The protein below binds the small molecule below.
Small molecule (SMILES): CC(=O)N[C@H]1[C@H](O[C@H]2[C@H](O)[C@@H](NC(C)=O)CO[C@@H]2CO)O[C@H](CO)[C@@H](O)[C@@H]1O

Sequence of chain 1.F:
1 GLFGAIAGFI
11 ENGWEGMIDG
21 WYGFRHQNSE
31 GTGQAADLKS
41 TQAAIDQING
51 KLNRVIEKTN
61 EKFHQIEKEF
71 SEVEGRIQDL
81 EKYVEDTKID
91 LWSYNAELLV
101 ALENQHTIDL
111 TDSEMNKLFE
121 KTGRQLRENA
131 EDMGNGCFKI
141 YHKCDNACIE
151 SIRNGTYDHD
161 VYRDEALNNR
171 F

Binding-site contacts:
Ligand atom O6 contacts residue ASN292 of chain 1.E at 4.1 Å.
Ligand atom C8 contacts residue SER39 of chain 1.E at 3.2 Å.
Ligand atom C8 contacts residue GLU69 of chain 1.F at 3.9 Å.
Ligand atom C2 contacts residue ASN279 of chain 1.E at 2.6 Å.
Ligand atom C3 contacts residue ASN279 of chain 1.E at 3.9 Å.
Ligand atom C5 contacts residue ASN279 of chain 1.E at 3.7 Å.
Ligand atom C6 contacts residue ASN292 of chain 1.E at 4.2 Å.
Ligand atom O5 contacts residue VAL291 of chain 1.E at 4.4 Å.
Ligand atom C8 contacts residue VAL291 of chain 1.E at 4.3 Å (hydrophobic).
Ligand atom C1 contacts residue VAL291 of chain 1.E at 3.6 Å (hydrophobic).
Ligand atom N2 contacts residue ASN279 of chain 1.E at 3.1 Å (h-bond).
Ligand atom C1 contacts residue ASN292 of chain 1.E at 4.3 Å.
Ligand atom C7 contacts residue ASN279 of chain 1.E at 3.2 Å.
Ligand atom N2 contacts residue VAL291 of chain 1.E at 3.7 Å.
Ligand atom C4 contacts residue ASN279 of chain 1.E at 4.3 Å.
Ligand atom O5 contacts residue ASN279 of chain 1.E at 2.4 Å (h-bond).
Ligand atom O7 contacts residue VAL291 of chain 1.E at 4.5 Å.
Ligand atom C2 contacts residue VAL291 of chain 1.E at 4.0 Å (hydrophobic).
Ligand atom O7 contacts residue ASN279 of chain 1.E at 2.8 Å (h-bond).
Ligand atom O5 contacts residue ASN292 of chain 1.E at 3.9 Å.
Ligand atom C3 contacts residue VAL291 of chain 1.E at 4.3 Å (hydrophobic).
Ligand atom C7 contacts residue VAL291 of chain 1.E at 4.3 Å (hydrophobic).
Ligand atom C5 contacts residue ASN292 of chain 1.E at 4.1 Å.
Ligand atom C1 contacts residue ASN279 of chain 1.E at 1.5 Å.

Sequence of chain 1.E:
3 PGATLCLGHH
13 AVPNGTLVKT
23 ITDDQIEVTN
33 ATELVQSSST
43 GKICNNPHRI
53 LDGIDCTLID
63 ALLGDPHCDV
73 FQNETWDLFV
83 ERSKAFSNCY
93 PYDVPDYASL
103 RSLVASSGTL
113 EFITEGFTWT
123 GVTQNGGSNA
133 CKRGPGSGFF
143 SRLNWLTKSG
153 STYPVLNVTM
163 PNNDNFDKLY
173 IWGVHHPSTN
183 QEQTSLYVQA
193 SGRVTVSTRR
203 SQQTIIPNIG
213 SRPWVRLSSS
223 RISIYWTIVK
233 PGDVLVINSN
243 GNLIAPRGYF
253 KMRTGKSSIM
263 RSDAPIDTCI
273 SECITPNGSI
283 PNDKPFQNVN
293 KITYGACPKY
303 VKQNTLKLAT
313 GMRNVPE